This protein binds this small molecule.
Small molecule (SMILES): CC1=Nc2nc(N[C@H](CC#N)c3cccc(Cl)c3)nn2C(=O)C1

Binding-site contacts:
Ligand atom C1 contacts residue LEU102 of chain 8.A at 3.7 Å (hydrophobic).
Ligand atom C14 contacts residue PHE70 of chain 8.A at 3.8 Å (hydrophobic).
Ligand atom C10 contacts residue MET105 of chain 8.A at 3.5 Å (hydrophobic).
Ligand atom C15 contacts residue PHE70 of chain 8.A at 3.8 Å (hydrophobic).
Ligand atom C19 contacts residue ALA37 of chain 8.A at 3.5 Å (hydrophobic).
Ligand atom N9 contacts residue MET74 of chain 8.A at 2.9 Å (h-bond).
Ligand atom C8 contacts residue MET74 of chain 8.A at 3.8 Å (hydrophobic).
Ligand atom C15 contacts residue SER39 of chain 8.A at 3.8 Å.
Ligand atom N4 contacts residue MET74 of chain 8.A at 3.8 Å.
Ligand atom N6 contacts residue LEU73 of chain 8.A at 3.7 Å.
Ligand atom C14 contacts residue ASP72 of chain 8.A at 3.2 Å.
Ligand atom C5 contacts residue MET74 of chain 8.A at 3.5 Å (hydrophobic).
Ligand atom N9 contacts residue LEU73 of chain 8.A at 3.6 Å.
Ligand atom C15 contacts residue SER71 of chain 8.A at 3.8 Å.
Ligand atom C10 contacts residue VAL135 of chain 9.A at 3.7 Å (hydrophobic).
Ligand atom N23 contacts residue ALA38 of chain 8.A at 3.4 Å (h-bond).
Ligand atom O11 contacts residue GLU134 of chain 9.A at 3.6 Å.
Ligand atom C19 contacts residue THR10 of chain 8.A at 3.7 Å.
Ligand atom N23 contacts residue SER39 of chain 8.A at 2.8 Å (h-bond).
Ligand atom C2 contacts residue LEU102 of chain 8.A at 3.7 Å (hydrophobic).
Ligand atom C10 contacts residue ASN106 of chain 8.A at 3.7 Å.
Ligand atom C16 contacts residue ALA37 of chain 8.A at 3.7 Å (hydrophobic).
Ligand atom C21 contacts residue ALA37 of chain 8.A at 3.7 Å (hydrophobic).
Ligand atom C17 contacts residue ALA37 of chain 8.A at 3.6 Å (hydrophobic).
Ligand atom N6 contacts residue MET74 of chain 8.A at 3.8 Å.
Ligand atom C18 contacts residue ALA37 of chain 8.A at 3.5 Å (hydrophobic).
Ligand atom C8 contacts residue HIS138 of chain 9.A at 3.9 Å.
Ligand atom C14 contacts residue SER71 of chain 8.A at 3.5 Å.
Ligand atom C20 contacts residue SER39 of chain 8.A at 3.9 Å.
Ligand atom CL contacts residue GLY9 of chain 8.A at 3.5 Å.
Ligand atom N12 contacts residue ASP72 of chain 8.A at 3.0 Å (salt-bridge).
Ligand atom C10 contacts residue LEU102 of chain 8.A at 3.7 Å (hydrophobic).
Ligand atom C13 contacts residue ASP72 of chain 8.A at 3.8 Å.
Ligand atom C15 contacts residue ALA37 of chain 8.A at 3.8 Å (hydrophobic).
Ligand atom C20 contacts residue ALA37 of chain 8.A at 3.7 Å (hydrophobic).
Ligand atom C17 contacts residue PHE70 of chain 8.A at 3.7 Å (hydrophobic).
Ligand atom C13 contacts residue HIS138 of chain 9.A at 3.6 Å.
Ligand atom CL contacts residue MET74 of chain 8.A at 3.8 Å.
Ligand atom C14 contacts residue HIS138 of chain 9.A at 3.8 Å.
Ligand atom N7 contacts residue HIS138 of chain 9.A at 3.8 Å.

Sequence of chain 9.A:
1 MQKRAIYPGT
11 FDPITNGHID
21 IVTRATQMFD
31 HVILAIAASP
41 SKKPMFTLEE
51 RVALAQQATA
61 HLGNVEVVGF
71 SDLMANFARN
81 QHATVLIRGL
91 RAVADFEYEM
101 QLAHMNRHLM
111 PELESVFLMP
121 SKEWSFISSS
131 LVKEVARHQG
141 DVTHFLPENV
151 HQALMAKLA

Sequence of chain 8.A:
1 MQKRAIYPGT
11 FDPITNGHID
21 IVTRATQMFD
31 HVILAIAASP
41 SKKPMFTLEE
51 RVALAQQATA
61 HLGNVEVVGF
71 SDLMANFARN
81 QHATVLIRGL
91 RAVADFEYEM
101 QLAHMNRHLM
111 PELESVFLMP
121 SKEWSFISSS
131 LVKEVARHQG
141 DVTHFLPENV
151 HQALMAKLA